Binding-site contacts:
Ligand atom C3 contacts residue ASN54 of chain 1.A at 3.8 Å.
Ligand atom C1 contacts residue ASN54 of chain 1.A at 1.5 Å.
Ligand atom O6 contacts residue ASN37 of chain 1.A at 3.9 Å.
Ligand atom O6 contacts residue GLU35 of chain 1.A at 3.9 Å.
Ligand atom C4 contacts residue ASN54 of chain 1.A at 4.2 Å.
Ligand atom C5 contacts residue ASN37 of chain 1.A at 4.4 Å.
Ligand atom O5 contacts residue ASN54 of chain 1.A at 2.4 Å (h-bond).
Ligand atom C7 contacts residue GLU35 of chain 1.A at 3.7 Å.
Ligand atom C7 contacts residue ASN54 of chain 1.A at 3.5 Å.
Ligand atom C1 contacts residue GLU35 of chain 1.A at 3.8 Å.
Ligand atom C5 contacts residue ASN54 of chain 1.A at 3.7 Å.
Ligand atom O7 contacts residue GLU35 of chain 1.A at 3.0 Å (salt-bridge).
Ligand atom C1 contacts residue ASN37 of chain 1.A at 3.6 Å.
Ligand atom C6 contacts residue GLU35 of chain 1.A at 3.9 Å.
Ligand atom O5 contacts residue GLU35 of chain 1.A at 4.1 Å.
Ligand atom N2 contacts residue GLU35 of chain 1.A at 4.0 Å.
Ligand atom O7 contacts residue ASN54 of chain 1.A at 3.4 Å (h-bond).
Ligand atom C2 contacts residue GLU35 of chain 1.A at 3.7 Å.
Ligand atom O5 contacts residue ASN37 of chain 1.A at 3.1 Å (h-bond).
Ligand atom C7 contacts residue ASN36 of chain 1.A at 4.4 Å.
Ligand atom C2 contacts residue ASN54 of chain 1.A at 2.5 Å.
Ligand atom N2 contacts residue ASN54 of chain 1.A at 2.8 Å (h-bond).
Ligand atom O7 contacts residue ASN36 of chain 1.A at 3.2 Å.

A protein and the small-molecule ligand that binds it are described below.
Small molecule (SMILES): CC(=O)N[C@@H]1[C@@H](O)[C@H](O)[C@@H](CO)O[C@H]1O

Sequence of chain 1.A:
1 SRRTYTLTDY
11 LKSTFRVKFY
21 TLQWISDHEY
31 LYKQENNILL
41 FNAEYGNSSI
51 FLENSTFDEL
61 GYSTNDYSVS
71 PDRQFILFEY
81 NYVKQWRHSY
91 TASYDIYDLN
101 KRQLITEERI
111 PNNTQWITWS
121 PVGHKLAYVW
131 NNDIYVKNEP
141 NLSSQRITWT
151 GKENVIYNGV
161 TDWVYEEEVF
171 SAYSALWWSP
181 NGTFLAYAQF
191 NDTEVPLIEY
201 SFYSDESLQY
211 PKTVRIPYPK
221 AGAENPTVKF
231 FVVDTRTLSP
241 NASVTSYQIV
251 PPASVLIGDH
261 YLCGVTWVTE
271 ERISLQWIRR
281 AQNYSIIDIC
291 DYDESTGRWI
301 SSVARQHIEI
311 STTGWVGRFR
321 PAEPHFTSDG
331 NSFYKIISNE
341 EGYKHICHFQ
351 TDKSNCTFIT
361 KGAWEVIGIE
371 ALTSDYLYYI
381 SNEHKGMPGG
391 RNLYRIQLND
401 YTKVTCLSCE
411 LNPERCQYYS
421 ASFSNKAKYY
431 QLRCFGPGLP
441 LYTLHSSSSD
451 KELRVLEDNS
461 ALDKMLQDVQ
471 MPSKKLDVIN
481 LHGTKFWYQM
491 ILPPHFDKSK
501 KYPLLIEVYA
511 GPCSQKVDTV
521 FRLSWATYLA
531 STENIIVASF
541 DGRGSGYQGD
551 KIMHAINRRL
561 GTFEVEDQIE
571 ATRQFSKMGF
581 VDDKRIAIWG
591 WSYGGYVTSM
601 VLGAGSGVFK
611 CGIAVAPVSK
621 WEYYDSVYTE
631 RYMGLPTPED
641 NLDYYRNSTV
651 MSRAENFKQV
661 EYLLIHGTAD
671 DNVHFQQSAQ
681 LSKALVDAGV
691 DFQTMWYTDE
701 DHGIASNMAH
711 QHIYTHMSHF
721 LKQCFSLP